The small molecule below binds the protein below.
Small molecule (SMILES): O=C(O)c1[nH]c(-c2ccc(-c3nnn[nH]3)cc2C(F)(F)F)cc(=O)c1O

Binding-site contacts:
Ligand atom O01 contacts residue MN1 of chain 1.C at 2.1 Å.
Ligand atom O23 contacts residue HIS47 of chain 1.A at 3.5 Å.
Ligand atom O25 contacts residue GLU113 of chain 1.A at 3.1 Å (salt-bridge).
Ligand atom C10 contacts residue LYS40 of chain 1.A at 3.7 Å.
Ligand atom C24 contacts residue MN1 of chain 1.B at 2.7 Å.
Ligand atom C22 contacts residue HIS47 of chain 1.A at 3.5 Å.
Ligand atom F20 contacts residue ILE44 of chain 1.A at 3.1 Å.
Ligand atom N11 contacts residue ARG190 of chain 1.A at 3.6 Å (salt-bridge).
Ligand atom C02 contacts residue MN1 of chain 1.C at 3.1 Å.
Ligand atom O23 contacts residue GLU74 of chain 1.A at 3.4 Å (salt-bridge).
Ligand atom O25 contacts residue MN1 of chain 1.B at 2.0 Å.
Ligand atom C24 contacts residue GLU113 of chain 1.A at 3.8 Å.
Ligand atom O23 contacts residue MN1 of chain 1.B at 2.2 Å.
Ligand atom F19 contacts residue ILE44 of chain 1.A at 3.4 Å.
Ligand atom F20 contacts residue ALA43 of chain 1.A at 3.1 Å.
Ligand atom O23 contacts residue ASP102 of chain 1.A at 3.4 Å (salt-bridge).
Ligand atom C15 contacts residue ARG190 of chain 1.A at 3.5 Å.
Ligand atom C03 contacts residue MN1 of chain 1.C at 3.5 Å.
Ligand atom O25 contacts residue LYS128 of chain 1.A at 3.1 Å (salt-bridge).
Ligand atom F18 contacts residue HIS47 of chain 1.A at 3.6 Å.
Ligand atom N11 contacts residue LYS40 of chain 1.A at 3.6 Å.
Ligand atom F18 contacts residue ALA43 of chain 1.A at 3.9 Å.
Ligand atom C17 contacts residue ILE44 of chain 1.A at 3.8 Å (hydrophobic).
Ligand atom O25 contacts residue ILE114 of chain 1.A at 3.2 Å (h-bond).
Ligand atom C22 contacts residue GLU74 of chain 1.A at 3.8 Å.
Ligand atom F18 contacts residue ARG190 of chain 1.A at 3.5 Å.
Ligand atom N12 contacts residue LYS40 of chain 1.A at 3.8 Å.
Ligand atom O23 contacts residue GLU113 of chain 1.A at 3.0 Å (salt-bridge).
Ligand atom C22 contacts residue GLU113 of chain 1.A at 3.8 Å.
Ligand atom C24 contacts residue LYS128 of chain 1.A at 3.6 Å.
Ligand atom O23 contacts residue MN1 of chain 1.C at 2.2 Å.
Ligand atom C22 contacts residue MN1 of chain 1.B at 2.9 Å.
Ligand atom C02 contacts residue GLU74 of chain 1.A at 3.4 Å.
Ligand atom C03 contacts residue GLU74 of chain 1.A at 3.8 Å.
Ligand atom C09 contacts residue ARG190 of chain 1.A at 3.6 Å.
Ligand atom O25 contacts residue HIS47 of chain 1.A at 2.9 Å (h-bond).
Ligand atom C24 contacts residue HIS47 of chain 1.A at 3.3 Å.
Ligand atom N12 contacts residue GLU189 of chain 1.A at 3.8 Å.
Ligand atom C22 contacts residue MN1 of chain 1.C at 3.2 Å.
Ligand atom O01 contacts residue GLU74 of chain 1.A at 2.9 Å (salt-bridge).

Sequence of chain 1.A:
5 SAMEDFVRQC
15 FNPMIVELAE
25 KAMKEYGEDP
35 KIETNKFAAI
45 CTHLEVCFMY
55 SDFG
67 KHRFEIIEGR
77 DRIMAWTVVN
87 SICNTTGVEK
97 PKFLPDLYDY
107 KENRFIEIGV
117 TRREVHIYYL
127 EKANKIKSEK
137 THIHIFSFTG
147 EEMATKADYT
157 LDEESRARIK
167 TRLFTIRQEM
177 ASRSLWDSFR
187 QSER